Binding-site contacts:
Ligand atom C3' contacts residue ARG131 of chain 1.W at 4.1 Å.
Ligand atom C5' contacts residue ARG131 of chain 1.W at 3.2 Å.
Ligand atom OP1 contacts residue ARG131 of chain 1.W at 3.4 Å (salt-bridge).
Ligand atom C5' contacts residue ARG135 of chain 1.W at 4.3 Å.
Ligand atom OP1 contacts residue ARG135 of chain 1.W at 3.1 Å (salt-bridge).
Ligand atom C4' contacts residue ARG131 of chain 1.W at 4.1 Å.
Ligand atom O5' contacts residue ARG131 of chain 1.W at 2.6 Å (salt-bridge).
Ligand atom O3' contacts residue ARG135 of chain 1.W at 4.1 Å.
Ligand atom OP2 contacts residue ARG131 of chain 1.W at 3.8 Å.
Ligand atom P contacts residue ARG135 of chain 1.W at 3.9 Å.
Ligand atom O5' contacts residue ARG135 of chain 1.W at 3.7 Å.
Ligand atom P contacts residue ARG131 of chain 1.W at 3.8 Å.

A protein and the small-molecule ligand that binds it are described below.
Small molecule (SMILES): O=c1ccn([C@@H]2O[C@H](CO[P](=O)(O)O[C@H]3[C@@H](O)[C@H](n4ccc(=O)[nH]c4=O)O[C@@H]3CO[P](=O)(O)O[C@H]3[C@@H](O)[C@H](n4ccc(=O)[nH]c4=O)O[C@@H]3COP(=O)=O)[C@@H](O)[C@H]2O)c(=O)[nH]1

Sequence of chain 1.W:
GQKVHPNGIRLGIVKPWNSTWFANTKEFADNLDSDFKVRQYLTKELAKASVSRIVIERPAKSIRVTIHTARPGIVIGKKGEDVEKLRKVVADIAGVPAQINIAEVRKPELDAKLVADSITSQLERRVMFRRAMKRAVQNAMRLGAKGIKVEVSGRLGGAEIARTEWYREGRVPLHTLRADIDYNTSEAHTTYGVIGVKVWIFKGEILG